Sequence of chain 1.C:
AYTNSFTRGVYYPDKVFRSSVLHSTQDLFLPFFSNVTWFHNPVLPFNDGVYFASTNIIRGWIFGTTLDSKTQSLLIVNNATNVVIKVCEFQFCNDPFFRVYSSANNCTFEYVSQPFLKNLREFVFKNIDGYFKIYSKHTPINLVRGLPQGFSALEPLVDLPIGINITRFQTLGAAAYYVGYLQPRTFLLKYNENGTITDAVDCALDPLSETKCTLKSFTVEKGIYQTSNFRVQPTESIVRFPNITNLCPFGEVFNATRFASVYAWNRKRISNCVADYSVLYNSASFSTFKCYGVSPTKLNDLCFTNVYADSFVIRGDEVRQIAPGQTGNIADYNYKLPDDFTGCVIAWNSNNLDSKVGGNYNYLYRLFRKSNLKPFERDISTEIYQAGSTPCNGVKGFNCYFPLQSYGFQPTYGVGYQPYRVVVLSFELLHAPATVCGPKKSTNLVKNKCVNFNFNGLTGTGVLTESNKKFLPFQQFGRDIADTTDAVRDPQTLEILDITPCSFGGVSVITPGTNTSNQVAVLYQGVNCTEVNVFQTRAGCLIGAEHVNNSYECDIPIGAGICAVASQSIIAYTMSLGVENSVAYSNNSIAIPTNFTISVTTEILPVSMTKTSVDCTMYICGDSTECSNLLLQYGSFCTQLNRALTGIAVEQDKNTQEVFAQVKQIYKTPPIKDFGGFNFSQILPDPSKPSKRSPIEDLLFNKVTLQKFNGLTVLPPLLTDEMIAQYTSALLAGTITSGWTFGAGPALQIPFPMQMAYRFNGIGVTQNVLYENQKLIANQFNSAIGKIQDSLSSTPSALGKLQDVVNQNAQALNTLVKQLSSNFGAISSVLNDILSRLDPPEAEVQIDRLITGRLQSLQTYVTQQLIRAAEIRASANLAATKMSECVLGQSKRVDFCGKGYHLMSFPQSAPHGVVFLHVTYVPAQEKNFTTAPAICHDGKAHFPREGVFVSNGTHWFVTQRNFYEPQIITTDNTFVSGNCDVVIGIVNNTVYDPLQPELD

This small molecule binds to this protein.
Small molecule (SMILES): CC(=O)N[C@H]1[C@H](O[C@H]2[C@H](O)[C@@H](NC(C)=O)CO[C@@H]2CO)O[C@H](CO)[C@@H](O[C@@H]2O[C@H](CO)[C@@H](O)[C@H](O)[C@@H]2O)[C@@H]1O

Binding-site contacts:
Ligand atom O6 contacts residue ARG65 of chain 1.H at 3.8 Å.
Ligand atom C4 contacts residue ASN317 of chain 1.C at 4.3 Å.
Ligand atom C2 contacts residue ASN317 of chain 1.C at 2.5 Å.
Ligand atom C7 contacts residue ASN317 of chain 1.C at 3.7 Å.
Ligand atom C6 contacts residue ASP62 of chain 1.H at 3.4 Å.
Ligand atom C5 contacts residue ASN317 of chain 1.C at 3.7 Å.
Ligand atom C8 contacts residue PHE312 of chain 1.C at 3.6 Å (hydrophobic).
Ligand atom N2 contacts residue ASN317 of chain 1.C at 3.0 Å (h-bond).
Ligand atom N2 contacts residue GLY313 of chain 1.C at 4.3 Å.
Ligand atom O3 contacts residue ARG65 of chain 1.H at 4.1 Å.
Ligand atom O3 contacts residue ASP62 of chain 1.H at 3.0 Å (salt-bridge).
Ligand atom C6 contacts residue ARG65 of chain 1.H at 3.8 Å.
Ligand atom O7 contacts residue ASN317 of chain 1.C at 4.0 Å.
Ligand atom C1 contacts residue ASN317 of chain 1.C at 1.4 Å.
Ligand atom O5 contacts residue ASP62 of chain 1.H at 3.5 Å (salt-bridge).
Ligand atom C8 contacts residue GLY313 of chain 1.C at 3.5 Å.
Ligand atom C7 contacts residue GLY313 of chain 1.C at 4.4 Å.
Ligand atom C3 contacts residue ASP62 of chain 1.H at 4.0 Å.
Ligand atom C5 contacts residue ASP62 of chain 1.H at 4.2 Å.
Ligand atom O5 contacts residue ASN317 of chain 1.C at 2.4 Å (h-bond).
Ligand atom C3 contacts residue ASN317 of chain 1.C at 3.9 Å.
Ligand atom O6 contacts residue ASP62 of chain 1.H at 3.1 Å (salt-bridge).

Sequence of chain 1.H:
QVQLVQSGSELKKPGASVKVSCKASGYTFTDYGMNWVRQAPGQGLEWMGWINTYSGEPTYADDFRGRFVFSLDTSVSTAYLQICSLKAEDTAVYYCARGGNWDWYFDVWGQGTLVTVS